This protein binds this small molecule.
Small molecule (SMILES): CC(=O)N[C@@H]1[C@@H](O)[C@H](O)[C@@H](CO)O[C@H]1O

Sequence of chain 1.A:
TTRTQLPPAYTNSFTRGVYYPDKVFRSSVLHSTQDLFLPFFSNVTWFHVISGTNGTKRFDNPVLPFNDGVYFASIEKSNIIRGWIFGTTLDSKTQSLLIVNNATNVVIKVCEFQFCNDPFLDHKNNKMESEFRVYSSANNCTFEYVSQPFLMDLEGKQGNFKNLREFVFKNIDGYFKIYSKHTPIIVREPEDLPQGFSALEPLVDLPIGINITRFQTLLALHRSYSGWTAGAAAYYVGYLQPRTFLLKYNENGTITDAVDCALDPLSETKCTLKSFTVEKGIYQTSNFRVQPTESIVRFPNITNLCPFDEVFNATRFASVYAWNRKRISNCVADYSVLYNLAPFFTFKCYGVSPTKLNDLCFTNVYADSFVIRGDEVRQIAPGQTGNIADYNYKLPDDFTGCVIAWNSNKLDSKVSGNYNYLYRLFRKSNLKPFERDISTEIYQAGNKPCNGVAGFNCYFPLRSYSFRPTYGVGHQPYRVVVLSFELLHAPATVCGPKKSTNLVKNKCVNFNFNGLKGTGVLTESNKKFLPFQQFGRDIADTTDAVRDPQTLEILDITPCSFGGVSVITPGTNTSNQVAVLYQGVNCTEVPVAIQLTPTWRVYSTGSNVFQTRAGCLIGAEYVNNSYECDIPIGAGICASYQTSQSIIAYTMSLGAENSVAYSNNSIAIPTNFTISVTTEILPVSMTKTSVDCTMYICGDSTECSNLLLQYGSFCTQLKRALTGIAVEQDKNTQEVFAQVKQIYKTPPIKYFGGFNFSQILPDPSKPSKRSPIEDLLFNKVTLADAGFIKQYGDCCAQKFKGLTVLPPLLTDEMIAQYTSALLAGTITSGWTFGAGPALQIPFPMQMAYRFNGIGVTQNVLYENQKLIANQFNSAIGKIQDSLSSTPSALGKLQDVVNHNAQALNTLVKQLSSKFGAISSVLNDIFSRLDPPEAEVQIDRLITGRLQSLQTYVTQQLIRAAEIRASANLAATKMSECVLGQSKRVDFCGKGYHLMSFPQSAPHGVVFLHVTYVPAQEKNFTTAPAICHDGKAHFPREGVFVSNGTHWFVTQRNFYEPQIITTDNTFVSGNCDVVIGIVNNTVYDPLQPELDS

Binding-site contacts:
Ligand atom C7 contacts residue ASN61 of chain 1.A at 3.3 Å.
Ligand atom C3 contacts residue ASN61 of chain 1.A at 3.7 Å.
Ligand atom C1 contacts residue ASN61 of chain 1.A at 1.4 Å.
Ligand atom O5 contacts residue TYR28 of chain 1.A at 4.0 Å.
Ligand atom C2 contacts residue ASN61 of chain 1.A at 2.3 Å.
Ligand atom C1 contacts residue TYR28 of chain 1.A at 3.5 Å (hydrophobic).
Ligand atom N2 contacts residue TYR28 of chain 1.A at 4.2 Å.
Ligand atom O7 contacts residue ASN61 of chain 1.A at 3.5 Å (h-bond).
Ligand atom C6 contacts residue TYR28 of chain 1.A at 4.1 Å (hydrophobic).
Ligand atom C4 contacts residue ASN61 of chain 1.A at 4.2 Å.
Ligand atom C8 contacts residue ASN61 of chain 1.A at 4.3 Å.
Ligand atom N2 contacts residue ASN61 of chain 1.A at 2.8 Å (h-bond).
Ligand atom C5 contacts residue TYR28 of chain 1.A at 3.6 Å (hydrophobic).
Ligand atom O5 contacts residue ASN61 of chain 1.A at 2.4 Å (h-bond).
Ligand atom C3 contacts residue TYR28 of chain 1.A at 4.3 Å (hydrophobic).
Ligand atom O6 contacts residue TYR28 of chain 1.A at 3.5 Å.
Ligand atom C4 contacts residue TYR28 of chain 1.A at 4.3 Å (hydrophobic).
Ligand atom O4 contacts residue TYR28 of chain 1.A at 4.2 Å.
Ligand atom C2 contacts residue TYR28 of chain 1.A at 4.2 Å (hydrophobic).
Ligand atom C5 contacts residue ASN61 of chain 1.A at 3.7 Å.